Sequence of chain 2.B:
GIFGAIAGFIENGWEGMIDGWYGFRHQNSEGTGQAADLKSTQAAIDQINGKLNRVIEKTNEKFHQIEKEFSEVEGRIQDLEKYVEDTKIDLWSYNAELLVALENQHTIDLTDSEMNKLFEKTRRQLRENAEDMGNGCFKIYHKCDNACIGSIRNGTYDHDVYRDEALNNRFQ

Sequence of chain 2.A:
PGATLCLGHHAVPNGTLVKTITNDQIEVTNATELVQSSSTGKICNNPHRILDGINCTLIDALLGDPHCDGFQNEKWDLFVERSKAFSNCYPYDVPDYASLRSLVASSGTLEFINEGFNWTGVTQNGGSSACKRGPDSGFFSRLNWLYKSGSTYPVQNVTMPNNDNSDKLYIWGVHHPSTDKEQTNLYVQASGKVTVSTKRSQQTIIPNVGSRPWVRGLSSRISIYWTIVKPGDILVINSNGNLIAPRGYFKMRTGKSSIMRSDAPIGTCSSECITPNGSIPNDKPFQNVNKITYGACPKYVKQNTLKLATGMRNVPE

This small molecule binds to this protein.
Small molecule (SMILES): CC(=O)N[C@H]1[C@H](O[C@H]2[C@H](O)[C@@H](NC(C)=O)CO[C@@H]2CO)O[C@H](CO)[C@@H](O)[C@@H]1O

Binding-site contacts:
Ligand atom C2 contacts residue ASN32 of chain 2.A at 1.9 Å.
Ligand atom O5 contacts residue ASN32 of chain 2.A at 2.4 Å (h-bond).
Ligand atom C1 contacts residue THR312 of chain 2.A at 3.8 Å.
Ligand atom C5 contacts residue THR312 of chain 2.A at 4.1 Å.
Ligand atom C6 contacts residue THR312 of chain 2.A at 4.1 Å.
Ligand atom N2 contacts residue ASN32 of chain 2.A at 2.7 Å (h-bond).
Ligand atom O6 contacts residue THR312 of chain 2.A at 3.9 Å.
Ligand atom C5 contacts residue ASN32 of chain 2.A at 3.6 Å.
Ligand atom C4 contacts residue ASN32 of chain 2.A at 4.0 Å.
Ligand atom O3 contacts residue ASN32 of chain 2.A at 4.0 Å.
Ligand atom O5 contacts residue THR312 of chain 2.A at 3.1 Å (h-bond).
Ligand atom C8 contacts residue ILE56 of chain 2.B at 4.2 Å (hydrophobic).
Ligand atom C8 contacts residue ASN32 of chain 2.A at 4.5 Å.
Ligand atom O7 contacts residue ASN32 of chain 2.A at 3.2 Å (h-bond).
Ligand atom O6 contacts residue LEU52 of chain 2.B at 4.0 Å.
Ligand atom C3 contacts residue ASN32 of chain 2.A at 3.3 Å.
Ligand atom C6 contacts residue LEU52 of chain 2.B at 3.9 Å (hydrophobic).
Ligand atom C1 contacts residue ASN32 of chain 2.A at 1.4 Å.
Ligand atom C7 contacts residue ASN32 of chain 2.A at 3.2 Å.
Ligand atom C1 contacts residue ALA33 of chain 2.A at 4.4 Å (hydrophobic).